Binding-site contacts:
Ligand atom C1 contacts residue ASN83 of chain 1.F at 1.4 Å.
Ligand atom C7 contacts residue ASN83 of chain 1.F at 4.0 Å.
Ligand atom C2 contacts residue ASN83 of chain 1.F at 2.6 Å.
Ligand atom C5 contacts residue ASN83 of chain 1.F at 3.7 Å.
Ligand atom O5 contacts residue ASN83 of chain 1.F at 2.4 Å (h-bond).
Ligand atom C4 contacts residue ASN83 of chain 1.F at 4.2 Å.
Ligand atom N2 contacts residue ASN83 of chain 1.F at 3.1 Å (h-bond).
Ligand atom C3 contacts residue ASN83 of chain 1.F at 3.9 Å.
Ligand atom C8 contacts residue ASN83 of chain 1.F at 4.2 Å.

Sequence of chain 1.F:
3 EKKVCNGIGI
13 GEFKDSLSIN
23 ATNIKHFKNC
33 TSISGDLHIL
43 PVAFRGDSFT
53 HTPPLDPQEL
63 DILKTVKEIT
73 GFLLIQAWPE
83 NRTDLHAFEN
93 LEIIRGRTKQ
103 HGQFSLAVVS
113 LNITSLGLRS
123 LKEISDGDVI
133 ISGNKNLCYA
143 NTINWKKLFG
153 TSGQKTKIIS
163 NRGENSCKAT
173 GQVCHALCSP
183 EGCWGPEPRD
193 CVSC

The small molecule below binds the protein below.
Small molecule (SMILES): CC(=O)N[C@@H]1[C@@H](O)[C@H](O)[C@@H](CO)O[C@H]1O